Binding-site contacts:
Ligand atom C13 contacts residue SER124 of chain 1.A at 3.6 Å.
Ligand atom C12 contacts residue TRP275 of chain 1.A at 3.9 Å (hydrophobic).
Ligand atom C9 contacts residue TYR121 of chain 1.A at 3.5 Å (hydrophobic).
Ligand atom C contacts residue LEU198 of chain 1.A at 3.8 Å (hydrophobic).
Ligand atom N1 contacts residue TRP275 of chain 1.A at 3.8 Å.
Ligand atom N contacts residue TRP172 of chain 1.A at 3.3 Å.
Ligand atom C10 contacts residue TYR301 of chain 1.A at 3.8 Å (hydrophobic).
Ligand atom C5 contacts residue TRP275 of chain 1.A at 3.6 Å (hydrophobic).
Ligand atom N2 contacts residue ASP120 of chain 1.A at 3.1 Å (salt-bridge).
Ligand atom C9 contacts residue TYR278 of chain 1.A at 3.5 Å (hydrophobic).
Ligand atom C4 contacts residue ALA211 of chain 1.A at 4.0 Å (hydrophobic).
Ligand atom C5 contacts residue ASN279 of chain 1.A at 3.3 Å.
Ligand atom C13 contacts residue ASP120 of chain 1.A at 3.4 Å.
Ligand atom C12 contacts residue ASP120 of chain 1.A at 3.9 Å.
Ligand atom C6 contacts residue TYR121 of chain 1.A at 3.9 Å (hydrophobic).
Ligand atom N contacts residue ALA211 of chain 1.A at 3.8 Å.
Ligand atom C7 contacts residue TRP275 of chain 1.A at 3.6 Å (hydrophobic).
Ligand atom N1 contacts residue TYR121 of chain 1.A at 3.6 Å (h-bond).
Ligand atom C12 contacts residue SER124 of chain 1.A at 3.7 Å.
Ligand atom C7 contacts residue TYR121 of chain 1.A at 3.7 Å (hydrophobic).
Ligand atom C contacts residue THR207 of chain 1.A at 3.7 Å.
Ligand atom C2 contacts residue THR207 of chain 1.A at 3.9 Å.
Ligand atom S contacts residue TYR121 of chain 1.A at 3.3 Å (h-bond).
Ligand atom C contacts residue PHE197 of chain 1.A at 3.7 Å (hydrophobic).
Ligand atom C11 contacts residue CYS304 of chain 1.A at 3.8 Å (hydrophobic).
Ligand atom S contacts residue TRP172 of chain 1.A at 3.6 Å (h-bond).
Ligand atom C11 contacts residue TYR301 of chain 1.A at 3.9 Å (hydrophobic).
Ligand atom N contacts residue TRP275 of chain 1.A at 4.0 Å.
Ligand atom C10 contacts residue TYR121 of chain 1.A at 3.6 Å (hydrophobic).
Ligand atom S contacts residue ASN125 of chain 1.A at 3.7 Å.
Ligand atom O contacts residue TRP275 of chain 1.A at 3.8 Å.
Ligand atom C2 contacts residue TRP172 of chain 1.A at 3.8 Å (hydrophobic).
Ligand atom N1 contacts residue SER124 of chain 1.A at 3.4 Å.
Ligand atom O contacts residue TYR278 of chain 1.A at 3.7 Å.
Ligand atom C3 contacts residue TYR278 of chain 1.A at 3.6 Å (hydrophobic).
Ligand atom C4 contacts residue ASN279 of chain 1.A at 3.5 Å.
Ligand atom C10 contacts residue TYR278 of chain 1.A at 3.6 Å (hydrophobic).
Ligand atom C13 contacts residue TYR305 of chain 1.A at 3.6 Å (hydrophobic).
Ligand atom C6 contacts residue TRP275 of chain 1.A at 3.7 Å (hydrophobic).
Ligand atom C8 contacts residue TYR121 of chain 1.A at 4.0 Å (hydrophobic).

Sequence of chain 1.A:
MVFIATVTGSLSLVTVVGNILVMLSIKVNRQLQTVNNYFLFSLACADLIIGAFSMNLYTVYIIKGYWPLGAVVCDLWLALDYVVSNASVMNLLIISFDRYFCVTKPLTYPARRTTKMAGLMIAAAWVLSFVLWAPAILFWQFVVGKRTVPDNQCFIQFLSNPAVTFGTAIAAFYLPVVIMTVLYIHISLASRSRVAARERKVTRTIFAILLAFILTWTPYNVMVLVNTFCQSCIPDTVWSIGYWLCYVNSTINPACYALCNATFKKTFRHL

The protein below binds the small molecule below.
Small molecule (SMILES): CCCCCCOc1nsnc1C1=CCCN(C)C1